Binding-site contacts:
Ligand atom PB contacts residue MG1 of chain 1.V at 3.4 Å.
Ligand atom O3A contacts residue MG1 of chain 1.V at 3.9 Å.
Ligand atom S1G contacts residue GLY521 of chain 1.D at 3.9 Å.
Ligand atom O3B contacts residue GLY521 of chain 1.D at 3.2 Å (h-bond).
Ligand atom S1G contacts residue ARG766 of chain 1.E at 3.8 Å.
Ligand atom C4 contacts residue LEU526 of chain 1.D at 3.8 Å (hydrophobic).
Ligand atom C1' contacts residue THR688 of chain 1.D at 3.6 Å.
Ligand atom O2G contacts residue MG1 of chain 1.V at 2.1 Å.
Ligand atom O2B contacts residue CYS522 of chain 1.D at 3.8 Å.
Ligand atom C2 contacts residue ASP478 of chain 1.D at 3.3 Å.
Ligand atom N7 contacts residue GLY523 of chain 1.D at 3.6 Å (h-bond).
Ligand atom O4' contacts residue ALA685 of chain 1.D at 3.9 Å.
Ligand atom N1 contacts residue ILE479 of chain 1.D at 3.9 Å.
Ligand atom N1 contacts residue ASP478 of chain 1.D at 3.8 Å.
Ligand atom O1A contacts residue THR525 of chain 1.D at 3.5 Å (h-bond).
Ligand atom PG contacts residue MG1 of chain 1.V at 3.6 Å.
Ligand atom N7 contacts residue CYS522 of chain 1.D at 3.6 Å.
Ligand atom N3 contacts residue LEU526 of chain 1.D at 3.9 Å.
Ligand atom N6 contacts residue GLY480 of chain 1.D at 3.5 Å (h-bond).
Ligand atom C8 contacts residue GLY521 of chain 1.D at 3.6 Å.
Ligand atom O1B contacts residue MG1 of chain 1.V at 2.1 Å.
Ligand atom O2A contacts residue LEU526 of chain 1.D at 3.5 Å (h-bond).
Ligand atom N6 contacts residue CYS522 of chain 1.D at 3.9 Å.
Ligand atom PG contacts residue ARG766 of chain 1.E at 3.6 Å.
Ligand atom O3A contacts residue GLY523 of chain 1.D at 3.6 Å.
Ligand atom O2A contacts residue LYS524 of chain 1.D at 3.4 Å (salt-bridge).
Ligand atom O2A contacts residue GLY523 of chain 1.D at 3.2 Å.
Ligand atom C8 contacts residue GLY684 of chain 1.D at 3.9 Å.
Ligand atom N1 contacts residue GLY480 of chain 1.D at 3.3 Å (h-bond).
Ligand atom O2B contacts residue GLY523 of chain 1.D at 3.5 Å (h-bond).
Ligand atom O3G contacts residue ARG766 of chain 1.E at 2.4 Å (salt-bridge).
Ligand atom PA contacts residue MG1 of chain 1.V at 3.7 Å.
Ligand atom O2B contacts residue LYS524 of chain 1.D at 3.2 Å (salt-bridge).
Ligand atom O1B contacts residue THR525 of chain 1.D at 2.8 Å (h-bond).
Ligand atom N7 contacts residue GLY521 of chain 1.D at 3.8 Å.
Ligand atom O2A contacts residue THR525 of chain 1.D at 3.4 Å (h-bond).
Ligand atom S1G contacts residue PRO636 of chain 1.E at 4.0 Å.
Ligand atom O2' contacts residue THR688 of chain 1.D at 3.9 Å.
Ligand atom O1A contacts residue MG1 of chain 1.V at 2.7 Å.
Ligand atom N1 contacts residue ILE656 of chain 1.D at 3.9 Å.

A small-molecule ligand and the protein it binds are described below.
Small molecule (SMILES): Nc1ncnc2c1ncn2[C@@H]1O[C@H](COP(=O)(O)OP(=O)(O)OP(O)(O)=S)[C@@H](O)[C@H]1O

Sequence of chain 1.E:
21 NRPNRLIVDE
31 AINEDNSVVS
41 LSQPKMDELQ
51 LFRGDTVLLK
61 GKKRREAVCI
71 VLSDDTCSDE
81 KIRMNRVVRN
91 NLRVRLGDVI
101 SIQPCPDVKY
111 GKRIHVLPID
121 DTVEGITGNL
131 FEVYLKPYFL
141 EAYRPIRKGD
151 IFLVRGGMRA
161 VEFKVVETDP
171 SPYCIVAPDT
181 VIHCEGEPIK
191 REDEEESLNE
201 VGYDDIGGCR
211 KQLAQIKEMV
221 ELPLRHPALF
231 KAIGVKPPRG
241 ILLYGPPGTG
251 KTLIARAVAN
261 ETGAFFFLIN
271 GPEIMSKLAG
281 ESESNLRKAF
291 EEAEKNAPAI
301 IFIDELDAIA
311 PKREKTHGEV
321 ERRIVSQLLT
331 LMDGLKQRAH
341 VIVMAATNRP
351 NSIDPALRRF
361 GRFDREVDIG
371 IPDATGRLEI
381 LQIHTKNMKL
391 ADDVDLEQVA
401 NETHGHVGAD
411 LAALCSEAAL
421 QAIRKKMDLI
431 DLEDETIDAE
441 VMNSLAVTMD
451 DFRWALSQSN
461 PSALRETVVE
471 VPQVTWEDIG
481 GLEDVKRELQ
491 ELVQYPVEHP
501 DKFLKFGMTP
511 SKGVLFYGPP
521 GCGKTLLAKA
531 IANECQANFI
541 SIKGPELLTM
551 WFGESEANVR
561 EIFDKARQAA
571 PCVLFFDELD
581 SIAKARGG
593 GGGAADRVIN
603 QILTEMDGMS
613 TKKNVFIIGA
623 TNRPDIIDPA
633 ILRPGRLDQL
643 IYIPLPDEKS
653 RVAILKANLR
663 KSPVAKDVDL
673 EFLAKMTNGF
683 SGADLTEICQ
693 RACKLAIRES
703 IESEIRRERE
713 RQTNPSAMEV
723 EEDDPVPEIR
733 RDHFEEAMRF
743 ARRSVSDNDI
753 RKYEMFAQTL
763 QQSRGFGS

Sequence of chain 1.D:
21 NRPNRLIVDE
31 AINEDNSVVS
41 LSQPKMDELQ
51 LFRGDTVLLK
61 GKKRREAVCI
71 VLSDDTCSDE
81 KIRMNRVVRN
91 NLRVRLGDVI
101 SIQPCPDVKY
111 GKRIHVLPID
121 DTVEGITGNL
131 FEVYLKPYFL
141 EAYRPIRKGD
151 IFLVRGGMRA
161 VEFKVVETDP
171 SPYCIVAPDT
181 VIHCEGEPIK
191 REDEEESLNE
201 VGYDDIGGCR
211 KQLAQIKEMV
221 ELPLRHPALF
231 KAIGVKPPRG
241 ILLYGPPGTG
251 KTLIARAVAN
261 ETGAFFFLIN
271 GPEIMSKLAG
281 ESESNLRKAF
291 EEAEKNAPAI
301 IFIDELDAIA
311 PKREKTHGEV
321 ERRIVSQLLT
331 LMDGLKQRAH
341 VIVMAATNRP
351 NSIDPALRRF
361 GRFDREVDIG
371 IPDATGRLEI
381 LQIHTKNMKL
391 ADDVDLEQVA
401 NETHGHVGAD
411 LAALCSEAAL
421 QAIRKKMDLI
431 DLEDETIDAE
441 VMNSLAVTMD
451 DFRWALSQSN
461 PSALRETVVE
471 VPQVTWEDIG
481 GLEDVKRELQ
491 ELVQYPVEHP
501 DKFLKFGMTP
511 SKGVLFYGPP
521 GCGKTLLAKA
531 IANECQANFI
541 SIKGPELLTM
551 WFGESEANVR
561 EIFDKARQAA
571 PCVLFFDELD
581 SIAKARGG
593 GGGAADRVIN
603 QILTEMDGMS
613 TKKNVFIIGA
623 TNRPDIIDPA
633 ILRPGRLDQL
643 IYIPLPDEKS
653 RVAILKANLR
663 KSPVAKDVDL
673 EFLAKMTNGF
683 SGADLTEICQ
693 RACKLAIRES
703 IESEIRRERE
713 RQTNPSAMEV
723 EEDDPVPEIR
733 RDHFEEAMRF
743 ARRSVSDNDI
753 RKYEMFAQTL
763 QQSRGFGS